Binding-site contacts:
Ligand atom CBE contacts residue LEU26 of chain 1.B at 4.5 Å (hydrophobic).
Ligand atom CAT contacts residue ILE22 of chain 1.B at 3.7 Å (hydrophobic).
Ligand atom CBB contacts residue PRO89 of chain 1.C at 4.2 Å (hydrophobic).
Ligand atom CAS contacts residue PHE198 of chain 1.C at 3.9 Å (hydrophobic).
Ligand atom CAD contacts residue PHE205 of chain 1.C at 3.8 Å (hydrophobic).
Ligand atom CAU contacts residue CYS92 of chain 1.C at 3.9 Å (hydrophobic).
Ligand atom CAR contacts residue PHE198 of chain 1.C at 4.0 Å (hydrophobic).
Ligand atom CAS contacts residue CYS92 of chain 1.C at 4.5 Å (hydrophobic).
Ligand atom CAR contacts residue ILE22 of chain 1.B at 3.7 Å (hydrophobic).
Ligand atom CAT contacts residue PHE198 of chain 1.C at 3.5 Å (hydrophobic).
Ligand atom CBC contacts residue ILE22 of chain 1.B at 3.8 Å (hydrophobic).
Ligand atom CBH contacts residue PHE198 of chain 1.C at 4.4 Å (hydrophobic).
Ligand atom CAD contacts residue ILE201 of chain 1.C at 3.6 Å (hydrophobic).
Ligand atom CAD contacts residue PHE198 of chain 1.C at 4.3 Å (hydrophobic).
Ligand atom CBB contacts residue THR88 of chain 1.C at 3.8 Å.
Ligand atom CAE contacts residue PHE205 of chain 1.C at 3.8 Å (hydrophobic).
Ligand atom CAY contacts residue ILE22 of chain 1.B at 4.4 Å (hydrophobic).

The protein below binds the small molecule below.
Small molecule (SMILES): CC(C)CCC[C@@H](C)[C@H]1CC[C@H]2[C@@H]3CC=C4C[C@@H](OC(=O)CCC(=O)O)CC[C@]4(C)[C@H]3CC[C@]12C

Sequence of chain 1.B:
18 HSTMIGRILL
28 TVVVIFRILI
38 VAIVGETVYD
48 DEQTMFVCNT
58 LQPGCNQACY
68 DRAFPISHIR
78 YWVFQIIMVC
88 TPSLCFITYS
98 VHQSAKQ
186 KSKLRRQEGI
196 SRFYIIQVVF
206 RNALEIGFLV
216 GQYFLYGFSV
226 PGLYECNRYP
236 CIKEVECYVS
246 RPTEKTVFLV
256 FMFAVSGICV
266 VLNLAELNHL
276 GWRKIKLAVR

Sequence of chain 1.C:
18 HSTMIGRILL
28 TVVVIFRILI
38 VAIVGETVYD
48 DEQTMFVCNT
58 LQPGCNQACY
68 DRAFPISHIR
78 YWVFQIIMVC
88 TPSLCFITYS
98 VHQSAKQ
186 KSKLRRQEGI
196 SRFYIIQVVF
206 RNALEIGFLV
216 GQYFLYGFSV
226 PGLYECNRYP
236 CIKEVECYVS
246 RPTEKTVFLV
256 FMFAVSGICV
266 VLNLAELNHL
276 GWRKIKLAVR